Binding-site contacts:
Ligand atom PG contacts residue MG1 of chain 1.L at 3.0 Å.
Ligand atom O1B contacts residue LYS16 of chain 1.C at 2.6 Å (salt-bridge).
Ligand atom O3A contacts residue GLY15 of chain 1.C at 3.1 Å (h-bond).
Ligand atom S1G contacts residue GLU13 of chain 1.C at 3.3 Å (salt-bridge).
Ligand atom C3' contacts residue SER147 of chain 1.C at 3.4 Å.
Ligand atom O2A contacts residue ARG148 of chain 1.C at 3.1 Å (salt-bridge).
Ligand atom N2 contacts residue ARG146 of chain 1.C at 3.3 Å (salt-bridge).
Ligand atom O1A contacts residue SER17 of chain 1.C at 3.4 Å (h-bond).
Ligand atom PB contacts residue MG1 of chain 1.L at 3.1 Å.
Ligand atom O2' contacts residue ARG146 of chain 1.C at 3.1 Å.
Ligand atom O4' contacts residue ASP120 of chain 1.C at 3.1 Å.
Ligand atom O1B contacts residue GLY15 of chain 1.C at 3.0 Å (h-bond).
Ligand atom C8 contacts residue THR18 of chain 1.C at 3.4 Å.
Ligand atom N1 contacts residue THR297 of chain 1.C at 3.3 Å (h-bond).
Ligand atom O3B contacts residue GLU13 of chain 1.C at 3.1 Å (salt-bridge).
Ligand atom O2G contacts residue THR151 of chain 1.C at 2.9 Å (h-bond).
Ligand atom O3G contacts residue GLY173 of chain 1.C at 2.8 Å (h-bond).
Ligand atom O2G contacts residue MG1 of chain 1.L at 2.2 Å.
Ligand atom O6 contacts residue ASN239 of chain 1.C at 3.3 Å (h-bond).
Ligand atom O3' contacts residue SER147 of chain 1.C at 3.1 Å (h-bond).
Ligand atom N2 contacts residue ASP242 of chain 1.C at 3.3 Å (salt-bridge).
Ligand atom O2' contacts residue LEU145 of chain 1.C at 2.5 Å (h-bond).
Ligand atom O6 contacts residue LYS240 of chain 1.C at 3.2 Å (salt-bridge).
Ligand atom O1A contacts residue THR18 of chain 1.C at 2.5 Å (h-bond).
Ligand atom O3G contacts residue LYS16 of chain 1.C at 2.8 Å (salt-bridge).
Ligand atom O3' contacts residue ARG146 of chain 1.C at 2.7 Å (salt-bridge).
Ligand atom N1 contacts residue ASP242 of chain 1.C at 3.0 Å (salt-bridge).
Ligand atom C4' contacts residue ASP120 of chain 1.C at 3.4 Å.
Ligand atom N2 contacts residue VAL243 of chain 1.C at 3.4 Å.
Ligand atom O3B contacts residue ARG148 of chain 1.C at 3.3 Å (salt-bridge).
Ligand atom O2B contacts residue MG1 of chain 1.L at 2.2 Å.
Ligand atom O3B contacts residue MG1 of chain 1.L at 2.9 Å.
Ligand atom O6 contacts residue CYS295 of chain 1.C at 3.2 Å.
Ligand atom O1B contacts residue SER14 of chain 1.C at 3.2 Å (h-bond).
Ligand atom O6 contacts residue ALA296 of chain 1.C at 3.1 Å (h-bond).
Ligand atom O3' contacts residue SER121 of chain 1.C at 3.3 Å (h-bond).
Ligand atom S1G contacts residue ARG148 of chain 1.C at 3.3 Å (salt-bridge).
Ligand atom O2B contacts residue SER17 of chain 1.C at 2.6 Å (h-bond).
Ligand atom C2' contacts residue THR18 of chain 1.C at 3.4 Å.
Ligand atom N7 contacts residue ASN239 of chain 1.C at 2.9 Å (h-bond).

Sequence of chain 1.C:
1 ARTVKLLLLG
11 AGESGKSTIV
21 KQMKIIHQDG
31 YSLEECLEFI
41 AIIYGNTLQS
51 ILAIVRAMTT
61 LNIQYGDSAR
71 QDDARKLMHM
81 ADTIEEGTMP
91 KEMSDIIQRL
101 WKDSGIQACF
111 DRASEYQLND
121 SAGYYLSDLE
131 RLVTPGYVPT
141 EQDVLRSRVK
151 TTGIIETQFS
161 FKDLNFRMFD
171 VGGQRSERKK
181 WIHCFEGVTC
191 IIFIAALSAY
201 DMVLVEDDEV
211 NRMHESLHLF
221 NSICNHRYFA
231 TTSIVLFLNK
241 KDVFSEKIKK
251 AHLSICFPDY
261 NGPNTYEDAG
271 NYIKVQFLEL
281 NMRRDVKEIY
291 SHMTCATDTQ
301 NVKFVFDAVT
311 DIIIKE

This protein binds this small molecule.
Small molecule (SMILES): Nc1nc2c(ncn2[C@@H]2O[C@H](CO[P](=O)(O)O[P](=O)(O)OP(O)(O)=S)[C@@H](O)[C@H]2O)c(=O)[nH]1